A small-molecule ligand and the protein it binds are described below.
Small molecule (SMILES): CC(=O)N[C@@H]1[C@@H](O)[C@H](O)[C@@H](CO)O[C@H]1O

Sequence of chain 6.B:
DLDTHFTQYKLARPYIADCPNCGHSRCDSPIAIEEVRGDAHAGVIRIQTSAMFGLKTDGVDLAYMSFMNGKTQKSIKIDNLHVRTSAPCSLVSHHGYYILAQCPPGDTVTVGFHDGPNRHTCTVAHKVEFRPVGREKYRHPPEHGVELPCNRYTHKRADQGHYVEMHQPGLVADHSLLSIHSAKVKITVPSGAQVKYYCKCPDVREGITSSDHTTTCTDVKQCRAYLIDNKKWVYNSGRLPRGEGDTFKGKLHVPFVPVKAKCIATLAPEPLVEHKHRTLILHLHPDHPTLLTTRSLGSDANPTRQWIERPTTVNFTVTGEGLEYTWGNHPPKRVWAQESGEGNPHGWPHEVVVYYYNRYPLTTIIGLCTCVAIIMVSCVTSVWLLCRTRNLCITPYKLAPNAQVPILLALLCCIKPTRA

Binding-site contacts:
Ligand atom C8 contacts residue ILE281 of chain 6.B at 4.5 Å (hydrophobic).
Ligand atom O5 contacts residue THR313 of chain 6.B at 4.3 Å.
Ligand atom O5 contacts residue VAL314 of chain 6.B at 3.8 Å.
Ligand atom C6 contacts residue THR313 of chain 6.B at 4.5 Å.
Ligand atom C6 contacts residue ASN315 of chain 6.B at 4.5 Å.
Ligand atom C3 contacts residue ASN315 of chain 6.B at 3.8 Å.
Ligand atom C8 contacts residue ASN315 of chain 6.B at 3.5 Å.
Ligand atom C5 contacts residue ASN315 of chain 6.B at 3.7 Å.
Ligand atom C4 contacts residue ASN315 of chain 6.B at 4.3 Å.
Ligand atom N2 contacts residue ASN315 of chain 6.B at 2.8 Å (h-bond).
Ligand atom C2 contacts residue ASN315 of chain 6.B at 2.5 Å.
Ligand atom C7 contacts residue ASN315 of chain 6.B at 3.3 Å.
Ligand atom C1 contacts residue VAL314 of chain 6.B at 4.4 Å (hydrophobic).
Ligand atom C1 contacts residue ASN315 of chain 6.B at 1.4 Å.
Ligand atom O7 contacts residue ASN315 of chain 6.B at 4.2 Å.
Ligand atom O5 contacts residue ASN315 of chain 6.B at 2.4 Å (h-bond).